A protein and the small-molecule ligand that binds it are described below.
Small molecule (SMILES): CC(=O)N[C@H]1[C@H](O[C@H]2[C@H](O)[C@@H](NC(C)=O)CO[C@@H]2CO[C@@H]2O[C@@H](C)[C@@H](O)[C@@H](O)[C@@H]2O)O[C@H](CO)[C@@H](O[C@@H]2O[C@H](CO[C@H]3O[C@H](CO)[C@@H](O)[C@H](O)[C@@H]3O)[C@@H](O)[C@H](O[C@H]3O[C@H](CO)[C@@H](O)[C@H](O)[C@@H]3O)[C@@H]2O)[C@@H]1O

Sequence of chain 1.D:
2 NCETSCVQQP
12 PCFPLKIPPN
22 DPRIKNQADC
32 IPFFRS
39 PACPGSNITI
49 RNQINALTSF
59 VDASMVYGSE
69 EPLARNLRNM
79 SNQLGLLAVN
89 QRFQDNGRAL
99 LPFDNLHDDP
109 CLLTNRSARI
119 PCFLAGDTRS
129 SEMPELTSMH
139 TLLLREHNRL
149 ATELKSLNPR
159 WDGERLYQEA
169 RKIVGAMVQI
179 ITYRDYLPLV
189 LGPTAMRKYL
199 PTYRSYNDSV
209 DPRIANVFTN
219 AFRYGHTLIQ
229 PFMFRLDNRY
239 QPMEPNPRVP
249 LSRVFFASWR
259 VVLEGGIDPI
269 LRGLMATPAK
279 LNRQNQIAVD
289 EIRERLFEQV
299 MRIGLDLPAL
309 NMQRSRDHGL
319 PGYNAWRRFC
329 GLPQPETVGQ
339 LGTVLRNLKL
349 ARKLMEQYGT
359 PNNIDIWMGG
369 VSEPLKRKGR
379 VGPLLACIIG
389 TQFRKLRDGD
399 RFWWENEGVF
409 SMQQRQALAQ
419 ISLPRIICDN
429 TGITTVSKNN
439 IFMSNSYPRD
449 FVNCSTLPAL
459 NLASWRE

Binding-site contacts:
Ligand atom C4 contacts residue ASN205 of chain 1.D at 4.2 Å.
Ligand atom C5 contacts residue ASN205 of chain 1.D at 3.6 Å.
Ligand atom C4 contacts residue ARG392 of chain 1.D at 3.7 Å.
Ligand atom O5 contacts residue VAL208 of chain 1.D at 3.4 Å.
Ligand atom C5 contacts residue VAL208 of chain 1.D at 4.0 Å (hydrophobic).
Ligand atom C6 contacts residue LYS393 of chain 1.D at 4.5 Å.
Ligand atom C7 contacts residue ASN205 of chain 1.D at 3.3 Å.
Ligand atom C1 contacts residue VAL208 of chain 1.D at 4.2 Å (hydrophobic).
Ligand atom O7 contacts residue ASN205 of chain 1.D at 3.2 Å (h-bond).
Ligand atom C6 contacts residue ARG392 of chain 1.D at 4.0 Å.
Ligand atom C6 contacts residue VAL208 of chain 1.D at 3.9 Å (hydrophobic).
Ligand atom C6 contacts residue VAL208 of chain 1.D at 4.1 Å (hydrophobic).
Ligand atom C1 contacts residue SER207 of chain 1.D at 4.3 Å.
Ligand atom O3 contacts residue ARG392 of chain 1.D at 4.3 Å.
Ligand atom C2 contacts residue ASN205 of chain 1.D at 2.5 Å.
Ligand atom C6 contacts residue ASP396 of chain 1.D at 4.3 Å.
Ligand atom C3 contacts residue ASN205 of chain 1.D at 3.7 Å.
Ligand atom O5 contacts residue SER207 of chain 1.D at 4.4 Å.
Ligand atom C8 contacts residue SER207 of chain 1.D at 3.5 Å.
Ligand atom C6 contacts residue SER207 of chain 1.D at 4.1 Å.
Ligand atom O4 contacts residue ARG392 of chain 1.D at 3.8 Å.
Ligand atom O5 contacts residue VAL208 of chain 1.D at 4.3 Å.
Ligand atom N2 contacts residue ASN205 of chain 1.D at 3.0 Å (h-bond).
Ligand atom O5 contacts residue ASN205 of chain 1.D at 2.3 Å (h-bond).
Ligand atom C5 contacts residue SER207 of chain 1.D at 4.2 Å.
Ligand atom C1 contacts residue ASN205 of chain 1.D at 1.4 Å.
Ligand atom C5 contacts residue VAL208 of chain 1.D at 4.4 Å (hydrophobic).